Binding-site contacts:
Ligand atom C3 contacts residue GLY219 of chain 1.D at 3.5 Å.
Ligand atom C contacts residue THR69 of chain 1.D at 3.3 Å.
Ligand atom C2A contacts residue ASN72 of chain 1.D at 3.1 Å.
Ligand atom CA contacts residue THR73 of chain 1.D at 3.2 Å.
Ligand atom O1 contacts residue THR73 of chain 1.D at 3.2 Å (h-bond).
Ligand atom O3P contacts residue SER177 of chain 1.D at 3.4 Å (h-bond).
Ligand atom O1 contacts residue THR69 of chain 1.D at 2.5 Å (h-bond).
Ligand atom O2P contacts residue SER177 of chain 1.D at 2.5 Å (h-bond).
Ligand atom C2 contacts residue GLY219 of chain 1.D at 3.5 Å.
Ligand atom C4 contacts residue GLY219 of chain 1.D at 3.4 Å.
Ligand atom C6 contacts residue PRO289 of chain 1.D at 3.6 Å (hydrophobic).
Ligand atom C4A contacts residue GLY219 of chain 1.D at 3.5 Å.
Ligand atom C5A contacts residue GLY176 of chain 1.D at 3.5 Å.
Ligand atom O3P contacts residue GLY176 of chain 1.D at 3.0 Å (h-bond).
Ligand atom SD contacts residue ILE120 of chain 1.D at 3.7 Å.
Ligand atom O2 contacts residue THR69 of chain 1.D at 3.3 Å (h-bond).
Ligand atom O2 contacts residue ASN72 of chain 1.D at 3.1 Å (h-bond).
Ligand atom P contacts residue SER177 of chain 1.D at 3.4 Å.
Ligand atom O1P contacts residue THR180 of chain 1.D at 2.6 Å (h-bond).
Ligand atom C contacts residue THR73 of chain 1.D at 3.0 Å.
Ligand atom CG contacts residue ALA70 of chain 1.D at 3.4 Å (hydrophobic).
Ligand atom C2A contacts residue ASP290 of chain 1.D at 3.3 Å.
Ligand atom N1 contacts residue SER263 of chain 1.D at 3.2 Å (h-bond).
Ligand atom C2A contacts residue SER263 of chain 1.D at 3.4 Å.
Ligand atom O3P contacts residue ALA175 of chain 1.D at 3.6 Å.
Ligand atom O2 contacts residue THR73 of chain 1.D at 2.7 Å (h-bond).
Ligand atom O3 contacts residue ASN72 of chain 1.D at 2.9 Å (h-bond).
Ligand atom P contacts residue THR180 of chain 1.D at 3.4 Å.
Ligand atom O1 contacts residue GLN142 of chain 1.D at 2.9 Å (h-bond).
Ligand atom O1 contacts residue ALA70 of chain 1.D at 2.9 Å (h-bond).
Ligand atom CG contacts residue GLY219 of chain 1.D at 3.6 Å.
Ligand atom O2P contacts residue GLY176 of chain 1.D at 3.4 Å.
Ligand atom O4P contacts residue THR180 of chain 1.D at 3.3 Å (h-bond).
Ligand atom CE contacts residue GLY219 of chain 1.D at 3.3 Å.
Ligand atom C contacts residue ALA70 of chain 1.D at 3.6 Å (hydrophobic).
Ligand atom C2A contacts residue TYR295 of chain 1.D at 3.2 Å (hydrophobic).
Ligand atom O3P contacts residue GLY178 of chain 1.D at 3.0 Å (h-bond).
Ligand atom N1 contacts residue PRO289 of chain 1.D at 3.0 Å.
Ligand atom O3P contacts residue GLY174 of chain 1.D at 3.6 Å.
Ligand atom O1P contacts residue SER177 of chain 1.D at 3.2 Å (h-bond).

The small molecule below binds the protein below.
Small molecule (SMILES): CSCC[C@H](N=Cc1c(COP(=O)(O)O)cnc(C)c1O)C(=O)O

Sequence of chain 1.D:
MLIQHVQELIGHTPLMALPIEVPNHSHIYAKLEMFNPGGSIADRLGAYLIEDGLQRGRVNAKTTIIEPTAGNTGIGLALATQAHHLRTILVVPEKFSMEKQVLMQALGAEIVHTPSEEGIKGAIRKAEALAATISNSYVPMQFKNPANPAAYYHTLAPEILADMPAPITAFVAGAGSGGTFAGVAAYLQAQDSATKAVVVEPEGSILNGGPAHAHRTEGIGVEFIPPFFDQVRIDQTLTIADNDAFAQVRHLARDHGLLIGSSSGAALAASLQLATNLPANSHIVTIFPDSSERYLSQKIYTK